This protein binds this small molecule.
Small molecule (SMILES): CC[C@H](C)[C@H](N)C(=O)N[C@@H](CC(C)C)C(=O)N[C@@H](C)C(=O)N[C@@H](CCCCN)C(=O)N[C@@H](Cc1ccccc1)C(=O)N[C@@H](CC(C)C)C(=O)N[C@@H](CC1=NC=NC1)C(=O)N[C@@H](CCC(=O)O)C(=O)N[C@@H](CC(C)C)C(=O)O

Binding-site contacts:
Ligand atom N contacts residue GOL1 of chain 1.U at 3.2 Å (h-bond).
Ligand atom CD2 contacts residue TRP147 of chain 1.A at 3.5 Å (hydrophobic).
Ligand atom N contacts residue ASP77 of chain 1.A at 2.9 Å (salt-bridge).
Ligand atom CD1 contacts residue LEU81 of chain 1.A at 3.5 Å (hydrophobic).
Ligand atom NZ contacts residue SO41 of chain 1.W at 2.7 Å (h-bond).
Ligand atom C contacts residue EDO1 of chain 1.V at 3.5 Å.
Ligand atom N contacts residue GLU63 of chain 1.A at 2.9 Å (salt-bridge).
Ligand atom O contacts residue LYS66 of chain 1.A at 3.5 Å.
Ligand atom O contacts residue TYR7 of chain 1.A at 3.4 Å.
Ligand atom CG contacts residue GLU63 of chain 1.A at 3.5 Å.
Ligand atom N contacts residue TYR7 of chain 1.A at 3.0 Å (h-bond).
Ligand atom O contacts residue TRP147 of chain 1.A at 2.9 Å (h-bond).
Ligand atom CD1 contacts residue TYR171 of chain 1.A at 3.5 Å (hydrophobic).
Ligand atom O contacts residue THR143 of chain 1.A at 3.2 Å (h-bond).
Ligand atom O contacts residue TYR84 of chain 1.A at 3.4 Å (h-bond).
Ligand atom O contacts residue EDO1 of chain 1.V at 2.7 Å (h-bond).
Ligand atom O contacts residue LYS146 of chain 1.A at 3.3 Å.
Ligand atom O contacts residue GOL1 of chain 1.U at 3.0 Å.
Ligand atom CB contacts residue TYR99 of chain 1.A at 3.5 Å (hydrophobic).
Ligand atom C contacts residue TYR7 of chain 1.A at 3.2 Å (hydrophobic).
Ligand atom CD2 contacts residue HIS70 of chain 1.A at 3.4 Å.
Ligand atom CG1 contacts residue GLU63 of chain 1.A at 3.0 Å.
Ligand atom N contacts residue TYR171 of chain 1.A at 2.9 Å (h-bond).
Ligand atom CE contacts residue SO41 of chain 1.W at 3.2 Å.
Ligand atom CD2 contacts residue EDO1 of chain 1.V at 3.5 Å.
Ligand atom CE2 contacts residue GLN155 of chain 1.A at 3.0 Å.
Ligand atom CG contacts residue ASP77 of chain 1.A at 3.4 Å.
Ligand atom OXT contacts residue LYS146 of chain 1.A at 3.5 Å (salt-bridge).
Ligand atom CD1 contacts residue GLU63 of chain 1.A at 3.5 Å.
Ligand atom O contacts residue LYS66 of chain 1.A at 3.0 Å (salt-bridge).
Ligand atom CA contacts residue GLU63 of chain 1.A at 3.5 Å.
Ligand atom N contacts residue TYR99 of chain 1.A at 3.0 Å (h-bond).
Ligand atom CZ contacts residue GLN155 of chain 1.A at 3.0 Å.
Ligand atom O contacts residue HIS70 of chain 1.A at 3.2 Å (h-bond).
Ligand atom NE2 contacts residue GLN155 of chain 1.A at 2.9 Å (h-bond).
Ligand atom CA contacts residue EDO1 of chain 1.V at 3.5 Å.
Ligand atom O contacts residue TYR159 of chain 1.A at 2.7 Å (h-bond).
Ligand atom N contacts residue EDO1 of chain 1.V at 2.7 Å (h-bond).
Ligand atom CD1 contacts residue TYR59 of chain 1.A at 2.8 Å (hydrophobic).
Ligand atom CA contacts residue TYR7 of chain 1.A at 3.2 Å (hydrophobic).

Sequence of chain 1.A:
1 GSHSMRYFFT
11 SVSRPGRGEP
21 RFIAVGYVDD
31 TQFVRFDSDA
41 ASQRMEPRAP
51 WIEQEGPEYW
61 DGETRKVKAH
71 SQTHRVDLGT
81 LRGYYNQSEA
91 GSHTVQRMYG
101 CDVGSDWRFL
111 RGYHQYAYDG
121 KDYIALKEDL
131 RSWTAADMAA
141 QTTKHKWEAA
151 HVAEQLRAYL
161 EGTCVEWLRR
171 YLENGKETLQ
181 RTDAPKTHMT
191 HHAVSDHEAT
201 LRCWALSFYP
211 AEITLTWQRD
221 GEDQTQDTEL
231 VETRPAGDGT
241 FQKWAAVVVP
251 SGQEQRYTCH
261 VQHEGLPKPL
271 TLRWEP